Sequence of chain 33.F:
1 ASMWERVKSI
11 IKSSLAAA

Sequence of chain 7.C:
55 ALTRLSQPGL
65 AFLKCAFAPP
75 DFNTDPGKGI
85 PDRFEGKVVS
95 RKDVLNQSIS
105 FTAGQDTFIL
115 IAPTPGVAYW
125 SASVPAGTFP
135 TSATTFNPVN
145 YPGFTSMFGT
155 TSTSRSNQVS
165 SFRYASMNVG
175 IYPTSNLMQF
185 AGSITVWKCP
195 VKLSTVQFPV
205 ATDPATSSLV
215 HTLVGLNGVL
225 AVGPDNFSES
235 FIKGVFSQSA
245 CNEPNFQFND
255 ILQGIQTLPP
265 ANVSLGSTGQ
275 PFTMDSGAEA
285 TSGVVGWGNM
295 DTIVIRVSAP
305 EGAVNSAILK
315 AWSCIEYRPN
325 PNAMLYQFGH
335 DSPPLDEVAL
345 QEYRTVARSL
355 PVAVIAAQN

Sequence of chain 33.C:
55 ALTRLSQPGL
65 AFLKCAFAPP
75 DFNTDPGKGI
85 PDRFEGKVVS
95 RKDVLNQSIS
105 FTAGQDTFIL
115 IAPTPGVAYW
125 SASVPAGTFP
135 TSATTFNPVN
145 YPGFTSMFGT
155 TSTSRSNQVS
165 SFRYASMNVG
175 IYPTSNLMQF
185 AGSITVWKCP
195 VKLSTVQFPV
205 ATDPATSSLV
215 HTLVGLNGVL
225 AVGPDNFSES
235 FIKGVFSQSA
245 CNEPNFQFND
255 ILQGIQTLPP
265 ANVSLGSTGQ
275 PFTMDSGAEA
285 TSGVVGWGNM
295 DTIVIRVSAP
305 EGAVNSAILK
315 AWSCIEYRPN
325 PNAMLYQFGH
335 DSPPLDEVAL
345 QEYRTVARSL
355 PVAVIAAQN

Binding-site contacts:
Ligand atom O2 contacts residue GLN61 of chain 33.C at 3.9 Å.
Ligand atom O4 contacts residue U1 of chain 7.G at 2.8 Å (h-bond).
Ligand atom O4 contacts residue U5 of chain 7.G at 2.8 Å (h-bond).
Ligand atom N6 contacts residue U2 of chain 7.G at 2.6 Å (h-bond).
Ligand atom O2 contacts residue C6 of chain 7.G at 2.9 Å (h-bond).
Ligand atom C5 contacts residue A4 of chain 7.G at 2.8 Å.
Ligand atom C2 contacts residue C6 of chain 7.G at 3.4 Å.
Ligand atom C6 contacts residue U2 of chain 7.G at 3.4 Å.
Ligand atom C4 contacts residue U1 of chain 7.G at 3.7 Å.
Ligand atom N3 contacts residue GLN61 of chain 33.C at 3.6 Å.
Ligand atom N3 contacts residue U5 of chain 7.G at 3.6 Å.
Ligand atom O2' contacts residue THR57 of chain 33.C at 3.2 Å.
Ligand atom N1 contacts residue U2 of chain 7.G at 2.8 Å.
Ligand atom C4 contacts residue A4 of chain 7.G at 3.2 Å.
Ligand atom C2 contacts residue U2 of chain 7.G at 3.6 Å.
Ligand atom N1 contacts residue U3 of chain 7.G at 3.8 Å.
Ligand atom C6 contacts residue A4 of chain 7.G at 3.7 Å.
Ligand atom C4 contacts residue U5 of chain 7.G at 3.7 Å.
Ligand atom OP1 contacts residue LYS12 of chain 33.F at 3.9 Å.
Ligand atom C2 contacts residue U3 of chain 7.G at 3.8 Å.
Ligand atom N3 contacts residue A4 of chain 7.G at 3.8 Å.
Ligand atom O4 contacts residue A4 of chain 7.G at 2.6 Å (h-bond).
Ligand atom N3 contacts residue U1 of chain 7.G at 3.9 Å.
Ligand atom O2 contacts residue U1 of chain 7.G at 2.9 Å (h-bond).
Ligand atom N3 contacts residue U1 of chain 7.G at 3.8 Å.
Ligand atom C6 contacts residue U5 of chain 7.G at 3.6 Å.
Ligand atom C2 contacts residue A4 of chain 7.G at 3.9 Å.
Ligand atom OP1 contacts residue LEU56 of chain 33.C at 2.8 Å.
Ligand atom O2 contacts residue U2 of chain 7.G at 3.6 Å.
Ligand atom O2' contacts residue LEU64 of chain 33.C at 3.9 Å.
Ligand atom OP1 contacts residue LYS68 of chain 33.C at 3.2 Å (salt-bridge).
Ligand atom N3 contacts residue C6 of chain 7.G at 3.2 Å (h-bond).
Ligand atom C2 contacts residue GLN61 of chain 33.C at 3.9 Å.
Ligand atom C2 contacts residue U1 of chain 7.G at 3.9 Å.
Ligand atom C5 contacts residue U5 of chain 7.G at 3.9 Å.
Ligand atom OP1 contacts residue LYS8 of chain 33.F at 3.1 Å.
Ligand atom OP2 contacts residue LYS8 of chain 33.F at 3.8 Å.
Ligand atom N3 contacts residue U2 of chain 7.G at 3.6 Å.
Ligand atom OP1 contacts residue PHE76 of chain 33.C at 3.7 Å.
Ligand atom N1 contacts residue U5 of chain 7.G at 3.7 Å.

The protein below binds the small molecule below.
Small molecule (SMILES): Nc1ccn([C@@H]2O[C@H](CO[P](=O)(O)O[C@H]3[C@@H](O)[C@H](n4ccc(=O)[nH]c4=O)O[C@@H]3CO[P](=O)(O)O[C@H]3[C@@H](O)[C@H](n4cnc5c(N)ncnc54)O[C@@H]3CO)[C@@H](O[P](=O)(O)OC[C@H]3O[C@@H](n4ccc(=O)[nH]c4=O)[C@H](O)[C@@H]3O)[C@H]2O)c(=O)n1.O=c1ccn([C@@H]2O[C@H](CO[P](=O)(O)O[C@H]3[C@@H](O)[C@H](n4ccc(=O)[nH]c4=O)O[C@@H]3CO[P](=O)(O)O[C@H]3[C@@H](O)[C@H](n4ccc(=O)[nH]c4=O)O[C@@H]3CO)[C@@H](O)[C@H]2O)c(=O)[nH]1